Sequence of chain 1.A:
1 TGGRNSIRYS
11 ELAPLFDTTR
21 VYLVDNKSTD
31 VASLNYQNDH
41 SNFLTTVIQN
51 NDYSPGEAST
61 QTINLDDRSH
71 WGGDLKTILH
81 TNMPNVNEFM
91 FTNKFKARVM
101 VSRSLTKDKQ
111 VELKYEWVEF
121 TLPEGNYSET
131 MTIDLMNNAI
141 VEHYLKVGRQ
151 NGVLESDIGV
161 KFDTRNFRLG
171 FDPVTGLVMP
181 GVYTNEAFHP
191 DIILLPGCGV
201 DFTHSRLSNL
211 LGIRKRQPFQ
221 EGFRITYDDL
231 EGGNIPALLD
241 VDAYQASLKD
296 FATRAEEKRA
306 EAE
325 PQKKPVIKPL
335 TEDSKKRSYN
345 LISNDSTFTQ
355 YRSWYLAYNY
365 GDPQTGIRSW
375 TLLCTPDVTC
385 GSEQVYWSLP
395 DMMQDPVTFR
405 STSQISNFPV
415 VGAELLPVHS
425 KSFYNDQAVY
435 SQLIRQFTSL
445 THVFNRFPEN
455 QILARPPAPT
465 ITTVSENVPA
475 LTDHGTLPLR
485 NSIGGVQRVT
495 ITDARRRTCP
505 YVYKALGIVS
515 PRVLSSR

The protein below binds the small molecule below.
Small molecule (SMILES): CCCCCCCCCCCC[N+](C)(C)CCCS(=O)(=O)O

Binding-site contacts:
Ligand atom C2 contacts residue ARG224 of chain 1.A at 3.8 Å.
Ligand atom C14 contacts residue ARG224 of chain 1.A at 4.5 Å.
Ligand atom C2 contacts residue ARG98 of chain 1.A at 3.4 Å.
Ligand atom S1 contacts residue ARG98 of chain 1.A at 4.4 Å.
Ligand atom C16 contacts residue ARG224 of chain 1.A at 4.0 Å.
Ligand atom O1S contacts residue THR226 of chain 1.A at 4.3 Å.
Ligand atom C3 contacts residue TRP117 of chain 1.A at 3.5 Å (hydrophobic).
Ligand atom C13 contacts residue ARG224 of chain 1.A at 4.1 Å.
Ligand atom N1 contacts residue ARG98 of chain 1.A at 4.3 Å.
Ligand atom N1 contacts residue TRP117 of chain 1.A at 4.1 Å.
Ligand atom C3 contacts residue ARG224 of chain 1.A at 3.5 Å.
Ligand atom O1S contacts residue ASP228 of chain 1.A at 3.6 Å.
Ligand atom C16 contacts residue TRP117 of chain 1.A at 3.7 Å (hydrophobic).
Ligand atom C3 contacts residue ARG98 of chain 1.A at 3.2 Å.
Ligand atom O3S contacts residue THR226 of chain 1.A at 4.0 Å.
Ligand atom N1 contacts residue ARG224 of chain 1.A at 4.2 Å.
Ligand atom O1S contacts residue ARG98 of chain 1.A at 3.6 Å.
Ligand atom C1 contacts residue ARG224 of chain 1.A at 3.8 Å.
Ligand atom C1 contacts residue ARG98 of chain 1.A at 3.2 Å.
Ligand atom C15 contacts residue ARG224 of chain 1.A at 3.3 Å.
Ligand atom C15 contacts residue TRP117 of chain 1.A at 4.2 Å (hydrophobic).